Binding-site contacts:
Ligand atom N2 contacts residue TYR110 of chain 1.I at 4.4 Å.
Ligand atom C13 contacts residue TYR212 of chain 1.I at 4.4 Å (hydrophobic).
Ligand atom C9 contacts residue TYR212 of chain 1.I at 3.5 Å (hydrophobic).
Ligand atom C4 contacts residue TYR72 of chain 1.F at 4.1 Å (hydrophobic).
Ligand atom C8 contacts residue TYR110 of chain 1.I at 4.0 Å (hydrophobic).
Ligand atom C9 contacts residue TYR205 of chain 1.I at 4.2 Å (hydrophobic).
Ligand atom CL contacts residue CYS208 of chain 1.I at 4.3 Å.
Ligand atom C11 contacts residue TYR205 of chain 1.I at 4.4 Å (hydrophobic).
Ligand atom C12 contacts residue CYS207 of chain 1.I at 4.4 Å (hydrophobic).
Ligand atom C2 contacts residue TRP164 of chain 1.I at 4.1 Å (hydrophobic).
Ligand atom C14 contacts residue TYR212 of chain 1.I at 3.9 Å (hydrophobic).
Ligand atom O1 contacts residue TYR205 of chain 1.I at 4.5 Å.
Ligand atom C13 contacts residue CYS208 of chain 1.I at 4.4 Å (hydrophobic).
Ligand atom C14 contacts residue ILE135 of chain 1.F at 4.5 Å (hydrophobic).
Ligand atom C10 contacts residue TYR212 of chain 1.I at 3.8 Å (hydrophobic).
Ligand atom C6 contacts residue TRP164 of chain 1.I at 3.4 Å (hydrophobic).
Ligand atom C1 contacts residue TYR110 of chain 1.I at 3.5 Å (hydrophobic).
Ligand atom C3 contacts residue ILE135 of chain 1.F at 4.3 Å (hydrophobic).
Ligand atom C1 contacts residue TYR72 of chain 1.F at 4.4 Å (hydrophobic).
Ligand atom N2 contacts residue TYR72 of chain 1.F at 4.2 Å.
Ligand atom C2 contacts residue ILE135 of chain 1.F at 3.7 Å (hydrophobic).
Ligand atom C3 contacts residue TYR72 of chain 1.F at 4.0 Å (hydrophobic).
Ligand atom C15 contacts residue TYR212 of chain 1.I at 3.5 Å (hydrophobic).
Ligand atom C7 contacts residue TRP164 of chain 1.I at 3.3 Å (hydrophobic).
Ligand atom C7 contacts residue ILE135 of chain 1.F at 4.4 Å (hydrophobic).
Ligand atom CL contacts residue ILE135 of chain 1.F at 4.4 Å.

Sequence of chain 1.I:
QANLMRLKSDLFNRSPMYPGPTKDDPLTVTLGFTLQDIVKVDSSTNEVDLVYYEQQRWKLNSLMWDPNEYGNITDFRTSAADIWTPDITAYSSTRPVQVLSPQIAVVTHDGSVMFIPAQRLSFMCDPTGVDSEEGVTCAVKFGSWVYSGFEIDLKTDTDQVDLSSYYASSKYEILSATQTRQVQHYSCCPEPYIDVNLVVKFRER

This protein binds this small molecule.
Small molecule (SMILES): NC[C@@H](OCc1ccc(Cl)cc1)c1ccccc1

Sequence of chain 1.F:
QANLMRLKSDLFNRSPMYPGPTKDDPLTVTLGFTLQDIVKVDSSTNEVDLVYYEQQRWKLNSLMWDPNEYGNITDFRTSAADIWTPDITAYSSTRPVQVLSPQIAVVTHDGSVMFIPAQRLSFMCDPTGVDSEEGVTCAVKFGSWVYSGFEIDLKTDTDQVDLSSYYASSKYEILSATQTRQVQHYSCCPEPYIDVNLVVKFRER